Sequence of chain 1.C:
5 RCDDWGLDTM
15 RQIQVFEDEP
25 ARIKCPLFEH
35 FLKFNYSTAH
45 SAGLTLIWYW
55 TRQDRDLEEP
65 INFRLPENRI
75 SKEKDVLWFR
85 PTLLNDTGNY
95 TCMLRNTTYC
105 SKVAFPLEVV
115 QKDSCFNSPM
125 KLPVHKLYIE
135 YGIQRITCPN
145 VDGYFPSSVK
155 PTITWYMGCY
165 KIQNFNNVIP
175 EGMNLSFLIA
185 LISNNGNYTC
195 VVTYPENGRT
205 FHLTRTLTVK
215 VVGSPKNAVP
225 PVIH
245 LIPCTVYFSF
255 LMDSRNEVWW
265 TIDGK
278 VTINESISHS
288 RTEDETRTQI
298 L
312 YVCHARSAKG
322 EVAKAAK

The small molecule below binds the protein below.
Small molecule (SMILES): CC(=O)N[C@@H]1[C@@H](O)[C@H](O)[C@@H](CO)O[C@H]1O

Binding-site contacts:
Ligand atom C8 contacts residue LEU111 of chain 1.C at 3.6 Å (hydrophobic).
Ligand atom C7 contacts residue GLU112 of chain 1.C at 4.4 Å.
Ligand atom C7 contacts residue GLN57 of chain 1.C at 3.9 Å.
Ligand atom C5 contacts residue LEU11 of chain 1.C at 4.3 Å (hydrophobic).
Ligand atom N2 contacts residue GLN57 of chain 1.C at 4.4 Å.
Ligand atom C8 contacts residue GLN57 of chain 1.C at 4.2 Å.
Ligand atom N2 contacts residue ASN93 of chain 1.C at 3.1 Å (h-bond).
Ligand atom O7 contacts residue GLY92 of chain 1.C at 3.2 Å.
Ligand atom C8 contacts residue GLU112 of chain 1.C at 3.6 Å.
Ligand atom C3 contacts residue ASN93 of chain 1.C at 3.8 Å.
Ligand atom O7 contacts residue GLN57 of chain 1.C at 3.4 Å.
Ligand atom C8 contacts residue GLY92 of chain 1.C at 3.5 Å.
Ligand atom C4 contacts residue ASN93 of chain 1.C at 4.1 Å.
Ligand atom C2 contacts residue ASN93 of chain 1.C at 2.5 Å.
Ligand atom C1 contacts residue LEU11 of chain 1.C at 4.4 Å (hydrophobic).
Ligand atom C1 contacts residue ASN93 of chain 1.C at 1.4 Å.
Ligand atom N2 contacts residue GLU112 of chain 1.C at 4.4 Å.
Ligand atom C7 contacts residue ASN93 of chain 1.C at 3.3 Å.
Ligand atom C8 contacts residue THR91 of chain 1.C at 4.1 Å.
Ligand atom C8 contacts residue PRO110 of chain 1.C at 4.1 Å (hydrophobic).
Ligand atom O5 contacts residue ASN93 of chain 1.C at 2.3 Å (h-bond).
Ligand atom C8 contacts residue ASN93 of chain 1.C at 3.7 Å.
Ligand atom C7 contacts residue GLY92 of chain 1.C at 3.9 Å.
Ligand atom C5 contacts residue ASN93 of chain 1.C at 3.6 Å.
Ligand atom O7 contacts residue ASN93 of chain 1.C at 3.4 Å (h-bond).
Ligand atom O6 contacts residue LEU11 of chain 1.C at 4.2 Å.